Binding-site contacts:
Ligand atom C6 contacts residue U2 of chain 28.C at 4.1 Å.
Ligand atom C2 contacts residue U3 of chain 28.C at 3.0 Å.
Ligand atom C2 contacts residue U2 of chain 28.C at 3.2 Å.
Ligand atom C4 contacts residue U2 of chain 28.C at 4.3 Å.
Ligand atom N6 contacts residue U2 of chain 28.C at 4.2 Å.
Ligand atom N6 contacts residue U1 of chain 28.C at 2.8 Å (h-bond).
Ligand atom C6 contacts residue U3 of chain 28.C at 3.3 Å.
Ligand atom N1 contacts residue U3 of chain 28.C at 2.7 Å (h-bond).
Ligand atom N6 contacts residue U3 of chain 28.C at 3.0 Å (h-bond).
Ligand atom N1 contacts residue U1 of chain 28.C at 2.8 Å (h-bond).
Ligand atom C2 contacts residue U1 of chain 28.C at 3.5 Å.
Ligand atom C6 contacts residue U1 of chain 28.C at 3.6 Å.
Ligand atom N3 contacts residue U3 of chain 28.C at 4.2 Å.
Ligand atom N1 contacts residue U2 of chain 28.C at 3.5 Å (h-bond).
Ligand atom N3 contacts residue U2 of chain 28.C at 3.7 Å.

This small molecule binds to this protein.
Small molecule (SMILES): Nc1ncnc2c1ncn2[C@@H]1O[C@H](CO[P](=O)(O)O[C@H]2[C@@H](O)[C@H](n3cnc4c(N)ncnc43)O[C@@H]2CO[P](=O)(O)O[C@H]2[C@@H](O)[C@H](n3cnc4c(N)ncnc43)O[C@@H]2COP(=O)(O)O)[C@@H](O)[C@H]1O